Binding-site contacts:
Ligand atom C33 contacts residue CYS145 of chain 1.A at 3.8 Å (hydrophobic).
Ligand atom O01 contacts residue GLY143 of chain 1.A at 3.2 Å (h-bond).
Ligand atom C19 contacts residue LEU141 of chain 1.A at 3.8 Å (hydrophobic).
Ligand atom C29 contacts residue CYS44 of chain 1.A at 3.5 Å (hydrophobic).
Ligand atom C13 contacts residue ARG188 of chain 1.A at 3.6 Å.
Ligand atom O01 contacts residue ASN142 of chain 1.A at 3.1 Å.
Ligand atom C28 contacts residue HIS41 of chain 1.A at 3.7 Å.
Ligand atom N18 contacts residue LEU141 of chain 1.A at 3.8 Å.
Ligand atom O15 contacts residue MET165 of chain 1.A at 3.4 Å.
Ligand atom C14 contacts residue GLU166 of chain 1.A at 3.8 Å.
Ligand atom N18 contacts residue PHE140 of chain 1.A at 3.8 Å.
Ligand atom C34 contacts residue CYS145 of chain 1.A at 2.6 Å (hydrophobic).
Ligand atom N18 contacts residue HIS163 of chain 1.A at 3.4 Å (h-bond).
Ligand atom C19 contacts residue GLU166 of chain 1.A at 3.4 Å.
Ligand atom C20 contacts residue GLU166 of chain 1.A at 3.3 Å.
Ligand atom O01 contacts residue CYS145 of chain 1.A at 3.5 Å (h-bond).
Ligand atom C32 contacts residue HIS41 of chain 1.A at 3.5 Å.
Ligand atom C13 contacts residue GLN189 of chain 1.A at 3.6 Å.
Ligand atom O01 contacts residue LEU141 of chain 1.A at 3.8 Å.
Ligand atom N18 contacts residue SER144 of chain 1.A at 3.3 Å (h-bond).
Ligand atom C14 contacts residue MET165 of chain 1.A at 3.8 Å (hydrophobic).
Ligand atom C30 contacts residue CYS44 of chain 1.A at 3.3 Å (hydrophobic).
Ligand atom C07 contacts residue GLU166 of chain 1.A at 3.5 Å.
Ligand atom C33 contacts residue HIS164 of chain 1.A at 3.3 Å.
Ligand atom C27 contacts residue HIS41 of chain 1.A at 3.8 Å.
Ligand atom C02 contacts residue CYS145 of chain 1.A at 3.1 Å (hydrophobic).
Ligand atom C13 contacts residue MET165 of chain 1.A at 3.5 Å (hydrophobic).
Ligand atom C17 contacts residue HIS163 of chain 1.A at 3.8 Å.
Ligand atom C19 contacts residue PHE140 of chain 1.A at 3.3 Å (hydrophobic).
Ligand atom C12 contacts residue GLN189 of chain 1.A at 3.3 Å.
Ligand atom C31 contacts residue MET49 of chain 1.A at 3.7 Å (hydrophobic).
Ligand atom O15 contacts residue GLU166 of chain 1.A at 2.9 Å (salt-bridge).
Ligand atom C29 contacts residue TYR54 of chain 1.A at 3.8 Å (hydrophobic).
Ligand atom C28 contacts residue ASP187 of chain 1.A at 3.6 Å.
Ligand atom C20 contacts residue PHE140 of chain 1.A at 3.8 Å (hydrophobic).
Ligand atom C32 contacts residue HIS164 of chain 1.A at 3.7 Å.
Ligand atom C30 contacts residue MET49 of chain 1.A at 3.4 Å (hydrophobic).
Ligand atom C28 contacts residue TYR54 of chain 1.A at 3.6 Å (hydrophobic).
Ligand atom C35 contacts residue CYS145 of chain 1.A at 1.6 Å (hydrophobic).
Ligand atom C12 contacts residue ARG188 of chain 1.A at 3.7 Å.

Sequence of chain 1.A:
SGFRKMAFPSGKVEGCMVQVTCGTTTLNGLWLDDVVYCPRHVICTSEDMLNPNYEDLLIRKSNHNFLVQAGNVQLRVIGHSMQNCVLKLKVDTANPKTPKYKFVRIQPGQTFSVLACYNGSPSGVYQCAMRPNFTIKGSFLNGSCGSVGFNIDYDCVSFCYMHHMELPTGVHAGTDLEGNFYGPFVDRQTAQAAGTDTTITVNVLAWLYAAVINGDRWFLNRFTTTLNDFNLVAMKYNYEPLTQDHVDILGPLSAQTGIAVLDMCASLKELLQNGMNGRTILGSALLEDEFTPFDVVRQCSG

Sequence of chain 1.B:
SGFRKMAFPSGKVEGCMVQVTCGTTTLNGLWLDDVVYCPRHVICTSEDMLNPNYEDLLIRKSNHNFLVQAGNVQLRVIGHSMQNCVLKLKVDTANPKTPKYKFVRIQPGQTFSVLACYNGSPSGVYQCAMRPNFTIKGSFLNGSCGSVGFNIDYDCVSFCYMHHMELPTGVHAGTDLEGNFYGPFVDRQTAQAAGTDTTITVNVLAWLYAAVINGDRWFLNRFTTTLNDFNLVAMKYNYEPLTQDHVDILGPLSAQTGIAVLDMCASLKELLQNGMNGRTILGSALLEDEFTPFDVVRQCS

This protein binds this small molecule.
Small molecule (SMILES): C=CC(=O)N(c1ccc(-c2ccccc2)cc1)[C@@H](C(=O)N[C@@H](C)c1ccccc1)c1cccnc1